Sequence of chain 1.B:
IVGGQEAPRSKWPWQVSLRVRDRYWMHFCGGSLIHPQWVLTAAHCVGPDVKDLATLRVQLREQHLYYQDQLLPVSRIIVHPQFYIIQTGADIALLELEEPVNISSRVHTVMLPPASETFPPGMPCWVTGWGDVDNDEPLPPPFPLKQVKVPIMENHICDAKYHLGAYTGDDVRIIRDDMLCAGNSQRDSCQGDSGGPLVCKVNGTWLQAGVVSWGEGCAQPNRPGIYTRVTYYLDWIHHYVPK

Binding-site contacts:
Ligand atom CA contacts residue ILE86 of chain 1.B at 3.7 Å (hydrophobic).
Ligand atom O contacts residue HIS44 of chain 1.C at 2.8 Å (h-bond).
Ligand atom NH1 contacts residue SER189 of chain 1.C at 3.1 Å (h-bond).
Ligand atom O contacts residue TRP214 of chain 1.C at 3.3 Å.
Ligand atom O contacts residue GLN191 of chain 1.C at 3.0 Å (h-bond).
Ligand atom CD1 contacts residue ILE86 of chain 1.B at 3.5 Å (hydrophobic).
Ligand atom CZ contacts residue GLY217 of chain 1.C at 3.6 Å.
Ligand atom NH2 contacts residue GLY217 of chain 1.C at 2.7 Å (h-bond).
Ligand atom NH2 contacts residue ASP188 of chain 1.C at 3.0 Å (salt-bridge).
Ligand atom CH3 contacts residue GLN191 of chain 1.C at 3.4 Å.
Ligand atom NH1 contacts residue GLY225 of chain 1.C at 3.4 Å.
Ligand atom CG contacts residue GLN191 of chain 1.C at 3.7 Å.
Ligand atom N contacts residue SER194 of chain 1.C at 3.0 Å (h-bond).
Ligand atom CZ contacts residue ASP188 of chain 1.C at 3.6 Å.
Ligand atom O contacts residue SER194 of chain 1.C at 2.4 Å (h-bond).
Ligand atom O contacts residue GLY215 of chain 1.C at 3.5 Å (h-bond).
Ligand atom C contacts residue SER194 of chain 1.C at 1.4 Å.
Ligand atom C contacts residue GLN191 of chain 1.C at 3.6 Å.
Ligand atom NH2 contacts residue SER189 of chain 1.C at 3.8 Å.
Ligand atom CB contacts residue SER194 of chain 1.C at 2.9 Å.
Ligand atom O contacts residue GLY217 of chain 1.C at 3.0 Å (h-bond).
Ligand atom NH1 contacts residue ASP188 of chain 1.C at 2.9 Å (salt-bridge).
Ligand atom C contacts residue HIS44 of chain 1.C at 3.5 Å.
Ligand atom CB contacts residue CYS190 of chain 1.C at 3.5 Å (hydrophobic).
Ligand atom NE contacts residue TRP214 of chain 1.C at 3.8 Å.
Ligand atom CA contacts residue SER194 of chain 1.C at 2.5 Å.
Ligand atom C contacts residue GLY215 of chain 1.C at 3.5 Å.
Ligand atom O contacts residue GLY215 of chain 1.C at 3.0 Å (h-bond).
Ligand atom CD2 contacts residue ILE86 of chain 1.B at 3.4 Å (hydrophobic).
Ligand atom C contacts residue ILE86 of chain 1.B at 3.7 Å (hydrophobic).
Ligand atom CA contacts residue GLY215 of chain 1.C at 3.2 Å.
Ligand atom NH2 contacts residue CYS218 of chain 1.C at 3.7 Å.
Ligand atom CG contacts residue ILE86 of chain 1.B at 3.6 Å (hydrophobic).
Ligand atom CD2 contacts residue GLY215 of chain 1.C at 3.7 Å.
Ligand atom NE contacts residue GLY217 of chain 1.C at 3.7 Å.
Ligand atom CD2 contacts residue ILE85 of chain 1.B at 3.4 Å (hydrophobic).
Ligand atom N contacts residue GLN191 of chain 1.C at 3.6 Å.
Ligand atom N contacts residue SER213 of chain 1.C at 2.9 Å (h-bond).
Ligand atom CB contacts residue ILE86 of chain 1.B at 3.0 Å (hydrophobic).
Ligand atom CZ contacts residue SER189 of chain 1.C at 3.3 Å.

This small molecule binds to this protein.
Small molecule (SMILES): CC(=O)N[C@@H](CC(C)C)C(=O)N[C@@H](CC(C)C)C(=O)N[C@H](CO)CCCN=C(N)N

Sequence of chain 1.C:
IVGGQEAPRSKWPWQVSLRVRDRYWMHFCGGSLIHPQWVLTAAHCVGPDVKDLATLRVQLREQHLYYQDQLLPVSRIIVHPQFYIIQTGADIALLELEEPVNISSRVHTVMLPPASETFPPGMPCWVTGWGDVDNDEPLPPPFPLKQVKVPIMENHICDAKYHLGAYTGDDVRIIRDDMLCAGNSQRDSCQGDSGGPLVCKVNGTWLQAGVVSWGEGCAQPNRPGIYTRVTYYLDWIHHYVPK